A protein and the small-molecule ligand that binds it are described below.
Small molecule (SMILES): COC12CC3C[C@H](C1)C(CC(=O)N1CC(O)C1)(c1ccc(F)cc1)[C@@H](C3)C2

Sequence of chain 1.D:
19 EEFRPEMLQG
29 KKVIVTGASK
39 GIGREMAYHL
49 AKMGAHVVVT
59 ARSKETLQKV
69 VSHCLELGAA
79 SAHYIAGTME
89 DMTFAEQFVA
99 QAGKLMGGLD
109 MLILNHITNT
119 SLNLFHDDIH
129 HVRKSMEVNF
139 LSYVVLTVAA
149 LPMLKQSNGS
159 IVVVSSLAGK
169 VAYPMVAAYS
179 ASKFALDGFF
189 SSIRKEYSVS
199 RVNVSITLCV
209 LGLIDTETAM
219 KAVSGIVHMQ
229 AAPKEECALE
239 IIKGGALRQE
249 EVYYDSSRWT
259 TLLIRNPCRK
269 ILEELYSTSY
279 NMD

Binding-site contacts:
Ligand atom C13 contacts residue LEU120 of chain 1.D at 4.2 Å (hydrophobic).
Ligand atom C18 contacts residue SER164 of chain 1.D at 3.5 Å.
Ligand atom C4 contacts residue VAL174 of chain 1.D at 3.7 Å (hydrophobic).
Ligand atom C6 contacts residue VAL221 of chain 1.D at 3.9 Å (hydrophobic).
Ligand atom C12 contacts residue NAP1 of chain 1.K at 3.4 Å.
Ligand atom C24 contacts residue GLY210 of chain 1.D at 3.9 Å.
Ligand atom C3 contacts residue TYR177 of chain 1.D at 3.8 Å (hydrophobic).
Ligand atom C26 contacts residue LEU209 of chain 1.D at 4.0 Å (hydrophobic).
Ligand atom O22 contacts residue ILE115 of chain 1.D at 4.0 Å.
Ligand atom C23 contacts residue ILE115 of chain 1.D at 3.9 Å (hydrophobic).
Ligand atom C7 contacts residue ALA217 of chain 1.D at 3.6 Å (hydrophobic).
Ligand atom C8 contacts residue THR118 of chain 1.D at 3.4 Å.
Ligand atom C6 contacts residue ALA220 of chain 1.D at 3.8 Å (hydrophobic).
Ligand atom C13 contacts residue VAL221 of chain 1.D at 3.9 Å (hydrophobic).
Ligand atom C26 contacts residue LEU165 of chain 1.D at 4.1 Å (hydrophobic).
Ligand atom C23 contacts residue NAP1 of chain 1.K at 3.4 Å.
Ligand atom C16 contacts residue VAL174 of chain 1.D at 3.6 Å (hydrophobic).
Ligand atom C6 contacts residue LEU120 of chain 1.D at 4.0 Å (hydrophobic).
Ligand atom C14 contacts residue LEU120 of chain 1.D at 4.1 Å (hydrophobic).
Ligand atom O20 contacts residue TYR177 of chain 1.D at 2.8 Å (h-bond).
Ligand atom N19 contacts residue SER164 of chain 1.D at 3.5 Å (h-bond).
Ligand atom O20 contacts residue SER164 of chain 1.D at 2.8 Å (h-bond).
Ligand atom O22 contacts residue THR216 of chain 1.D at 4.0 Å.
Ligand atom O27 contacts residue GLY210 of chain 1.D at 3.5 Å.
Ligand atom C17 contacts residue VAL174 of chain 1.D at 3.5 Å (hydrophobic).
Ligand atom O27 contacts residue TYR171 of chain 1.D at 3.5 Å (h-bond).
Ligand atom C18 contacts residue NAP1 of chain 1.K at 3.3 Å.
Ligand atom O20 contacts residue NAP1 of chain 1.K at 3.1 Å.
Ligand atom C24 contacts residue LEU211 of chain 1.D at 3.6 Å (hydrophobic).
Ligand atom N19 contacts residue NAP1 of chain 1.K at 3.8 Å.
Ligand atom O27 contacts residue LEU165 of chain 1.D at 3.5 Å.
Ligand atom C26 contacts residue SER164 of chain 1.D at 3.0 Å.
Ligand atom O27 contacts residue LEU211 of chain 1.D at 3.7 Å.
Ligand atom F21 contacts residue TYR171 of chain 1.D at 3.3 Å.
Ligand atom C8 contacts residue ALA220 of chain 1.D at 4.0 Å (hydrophobic).
Ligand atom C10 contacts residue TYR177 of chain 1.D at 3.7 Å (hydrophobic).
Ligand atom C25 contacts residue TYR171 of chain 1.D at 4.1 Å (hydrophobic).
Ligand atom C18 contacts residue TYR177 of chain 1.D at 3.9 Å (hydrophobic).
Ligand atom C26 contacts residue ALA166 of chain 1.D at 4.0 Å (hydrophobic).
Ligand atom C1 contacts residue VAL221 of chain 1.D at 4.0 Å (hydrophobic).